Binding-site contacts:
Ligand atom F41 contacts residue ARG23 of chain 1.L at 3.2 Å.
Ligand atom C5 contacts residue TYR61 of chain 1.L at 3.7 Å (hydrophobic).
Ligand atom F40 contacts residue LEU24 of chain 1.L at 3.5 Å.
Ligand atom C4 contacts residue TYR61 of chain 1.L at 3.8 Å (hydrophobic).
Ligand atom C38 contacts residue ARG23 of chain 1.L at 3.8 Å.
Ligand atom C26 contacts residue ILE91 of chain 1.L at 3.5 Å (hydrophobic).
Ligand atom C22 contacts residue ILE91 of chain 1.L at 3.5 Å (hydrophobic).
Ligand atom C38 contacts residue ASP27 of chain 1.L at 3.8 Å.
Ligand atom C37 contacts residue ALA53 of chain 1.K at 3.2 Å (hydrophobic).
Ligand atom F40 contacts residue PHE50 of chain 1.K at 3.5 Å.
Ligand atom F42 contacts residue ARG23 of chain 1.L at 3.3 Å.
Ligand atom C37 contacts residue ASP27 of chain 1.L at 3.0 Å.
Ligand atom C51 contacts residue LEU49 of chain 1.K at 3.4 Å (hydrophobic).
Ligand atom F40 contacts residue LEU49 of chain 1.K at 3.6 Å.
Ligand atom C23 contacts residue ILE91 of chain 1.L at 3.9 Å (hydrophobic).
Ligand atom C29 contacts residue TYR63 of chain 1.L at 3.7 Å (hydrophobic).
Ligand atom C28 contacts residue ILE91 of chain 1.L at 3.5 Å (hydrophobic).
Ligand atom F42 contacts residue LEU24 of chain 1.L at 3.6 Å.
Ligand atom C46 contacts residue HIS83 of chain 1.K at 3.8 Å.
Ligand atom C28 contacts residue TYR63 of chain 1.L at 3.6 Å (hydrophobic).
Ligand atom F41 contacts residue PHE50 of chain 1.K at 3.5 Å.
Ligand atom C26 contacts residue TYR61 of chain 1.L at 3.6 Å (hydrophobic).
Ligand atom C29 contacts residue ILE29 of chain 1.L at 3.7 Å (hydrophobic).
Ligand atom O32 contacts residue MET190 of chain 1.L at 3.8 Å.
Ligand atom C36 contacts residue ASP27 of chain 1.L at 3.3 Å.
Ligand atom F42 contacts residue ASP27 of chain 1.L at 3.5 Å.
Ligand atom C35 contacts residue ASP27 of chain 1.L at 3.4 Å.
Ligand atom C28 contacts residue LEU62 of chain 1.L at 3.8 Å (hydrophobic).
Ligand atom C25 contacts residue THR90 of chain 1.L at 3.6 Å.
Ligand atom C11 contacts residue GLN52 of chain 1.K at 3.8 Å.
Ligand atom O32 contacts residue HIS83 of chain 1.K at 3.2 Å (h-bond).
Ligand atom C27 contacts residue ILE91 of chain 1.L at 3.2 Å (hydrophobic).
Ligand atom C46 contacts residue GLN52 of chain 1.K at 3.4 Å.
Ligand atom C25 contacts residue GLN89 of chain 1.L at 3.6 Å.
Ligand atom C28 contacts residue TYR61 of chain 1.L at 3.7 Å (hydrophobic).
Ligand atom C24 contacts residue ILE91 of chain 1.L at 3.8 Å (hydrophobic).
Ligand atom C27 contacts residue TYR61 of chain 1.L at 3.7 Å (hydrophobic).
Ligand atom C26 contacts residue LEU62 of chain 1.L at 3.6 Å (hydrophobic).
Ligand atom C25 contacts residue ILE91 of chain 1.L at 3.7 Å (hydrophobic).
Ligand atom C2 contacts residue ILE29 of chain 1.L at 3.9 Å (hydrophobic).

Sequence of chain 1.L:
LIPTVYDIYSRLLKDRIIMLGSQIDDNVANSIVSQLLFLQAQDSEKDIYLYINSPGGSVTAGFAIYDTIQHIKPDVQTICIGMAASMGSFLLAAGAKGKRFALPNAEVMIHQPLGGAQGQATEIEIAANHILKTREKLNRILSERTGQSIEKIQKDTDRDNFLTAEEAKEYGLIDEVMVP

Sequence of chain 1.K:
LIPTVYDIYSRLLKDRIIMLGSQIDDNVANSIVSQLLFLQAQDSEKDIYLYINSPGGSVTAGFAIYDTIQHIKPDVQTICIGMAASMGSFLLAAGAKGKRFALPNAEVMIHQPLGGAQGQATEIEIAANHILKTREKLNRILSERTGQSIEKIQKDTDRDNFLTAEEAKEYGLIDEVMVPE

The small molecule below binds the protein below.
Small molecule (SMILES): CC[C@@H](C)[C@H]1C(=O)N([C@@H](C)c2cccc3ccccc23)C[C@@H]2N(C(=O)NCCCC(F)(F)F)CCC(=O)N12